The protein below binds the small molecule below.
Small molecule (SMILES): CC(=O)N[C@@H]1[C@@H](O)[C@H](O)[C@@H](CO)O[C@H]1O

Sequence of chain 1.B:
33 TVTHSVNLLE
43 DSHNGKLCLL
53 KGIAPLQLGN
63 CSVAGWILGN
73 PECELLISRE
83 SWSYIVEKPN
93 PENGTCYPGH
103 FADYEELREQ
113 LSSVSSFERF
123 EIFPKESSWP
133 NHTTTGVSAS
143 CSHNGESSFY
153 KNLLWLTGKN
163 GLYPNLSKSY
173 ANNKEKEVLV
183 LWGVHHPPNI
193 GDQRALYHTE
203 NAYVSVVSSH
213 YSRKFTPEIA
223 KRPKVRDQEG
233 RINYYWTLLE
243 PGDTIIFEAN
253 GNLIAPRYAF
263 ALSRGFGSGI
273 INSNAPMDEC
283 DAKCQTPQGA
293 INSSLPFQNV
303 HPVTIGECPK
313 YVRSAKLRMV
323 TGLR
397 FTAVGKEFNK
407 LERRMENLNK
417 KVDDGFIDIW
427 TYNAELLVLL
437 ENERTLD

Binding-site contacts:
Ligand atom C1 contacts residue GLU94 of chain 1.B at 4.1 Å.
Ligand atom C1 contacts residue ASN62 of chain 1.B at 1.4 Å.
Ligand atom N2 contacts residue ASN62 of chain 1.B at 3.0 Å (h-bond).
Ligand atom C3 contacts residue ASN62 of chain 1.B at 3.8 Å.
Ligand atom C4 contacts residue ASN62 of chain 1.B at 4.2 Å.
Ligand atom O5 contacts residue ASN62 of chain 1.B at 2.3 Å (h-bond).
Ligand atom C2 contacts residue ASN62 of chain 1.B at 2.6 Å.
Ligand atom C8 contacts residue GLU94 of chain 1.B at 4.5 Å.
Ligand atom C7 contacts residue ASN62 of chain 1.B at 4.2 Å.
Ligand atom N2 contacts residue GLU94 of chain 1.B at 3.8 Å.
Ligand atom C5 contacts residue ASN62 of chain 1.B at 3.6 Å.